This protein binds this small molecule.
Small molecule (SMILES): CC(C)c1c(C(=O)N[C@H](CO)c2ccccc2)nc(-c2ccc(F)cc2)n1CC[C@@H](O)C[C@@H](O)CC(=O)O

Sequence of chain 1.A:
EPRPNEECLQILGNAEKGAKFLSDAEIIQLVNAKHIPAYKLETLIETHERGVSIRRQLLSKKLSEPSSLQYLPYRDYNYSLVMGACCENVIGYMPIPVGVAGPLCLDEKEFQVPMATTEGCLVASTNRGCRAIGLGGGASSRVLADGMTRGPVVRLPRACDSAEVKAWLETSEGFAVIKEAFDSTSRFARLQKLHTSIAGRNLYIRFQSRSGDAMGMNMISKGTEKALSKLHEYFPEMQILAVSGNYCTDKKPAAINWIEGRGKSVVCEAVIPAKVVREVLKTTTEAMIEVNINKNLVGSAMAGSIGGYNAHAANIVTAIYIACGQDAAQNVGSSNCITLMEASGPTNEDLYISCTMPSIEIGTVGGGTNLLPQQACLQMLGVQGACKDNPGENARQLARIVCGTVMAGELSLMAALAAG

Sequence of chain 1.B:
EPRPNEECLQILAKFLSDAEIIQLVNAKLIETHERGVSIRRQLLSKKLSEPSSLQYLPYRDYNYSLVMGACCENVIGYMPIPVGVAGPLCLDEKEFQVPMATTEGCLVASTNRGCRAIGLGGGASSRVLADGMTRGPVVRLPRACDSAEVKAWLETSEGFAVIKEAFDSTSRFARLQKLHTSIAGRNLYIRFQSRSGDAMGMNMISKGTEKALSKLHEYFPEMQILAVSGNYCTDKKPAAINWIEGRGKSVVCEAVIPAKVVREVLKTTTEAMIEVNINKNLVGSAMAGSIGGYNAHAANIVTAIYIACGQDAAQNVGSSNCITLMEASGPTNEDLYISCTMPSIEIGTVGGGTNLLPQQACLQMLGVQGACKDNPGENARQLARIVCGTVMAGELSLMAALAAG

Binding-site contacts:
Ligand atom O6 contacts residue LYS301 of chain 1.A at 3.5 Å (salt-bridge).
Ligand atom C13 contacts residue SER131 of chain 1.A at 3.3 Å.
Ligand atom C26 contacts residue CYS127 of chain 1.A at 3.8 Å (hydrophobic).
Ligand atom O4 contacts residue GLU125 of chain 1.A at 2.8 Å (salt-bridge).
Ligand atom O7 contacts residue SER250 of chain 1.B at 3.3 Å (h-bond).
Ligand atom C36 contacts residue SER250 of chain 1.B at 3.3 Å.
Ligand atom C11 contacts residue ASP256 of chain 1.B at 3.6 Å.
Ligand atom O3 contacts residue ARG156 of chain 1.B at 3.0 Å (salt-bridge).
Ligand atom O6 contacts residue ASN252 of chain 1.B at 3.7 Å.
Ligand atom C13 contacts residue CYS127 of chain 1.A at 3.2 Å (hydrophobic).
Ligand atom O4 contacts residue ASN321 of chain 1.A at 3.0 Å (h-bond).
Ligand atom C29 contacts residue SER131 of chain 1.A at 3.7 Å.
Ligand atom C12 contacts residue HIS318 of chain 1.A at 3.8 Å.
Ligand atom O7 contacts residue LEU419 of chain 1.A at 3.8 Å.
Ligand atom C14 contacts residue ALA422 of chain 1.A at 3.7 Å (hydrophobic).
Ligand atom O2 contacts residue SER131 of chain 1.A at 2.8 Å (h-bond).
Ligand atom O6 contacts residue SER250 of chain 1.B at 2.6 Å (h-bond).
Ligand atom C20 contacts residue SER131 of chain 1.A at 3.6 Å.
Ligand atom C24 contacts residue VAL249 of chain 1.B at 3.6 Å (hydrophobic).
Ligand atom C36 contacts residue LYS301 of chain 1.A at 3.5 Å.
Ligand atom F1 contacts residue SER227 of chain 1.B at 2.8 Å.
Ligand atom O3 contacts residue ASP256 of chain 1.B at 2.8 Å (salt-bridge).
Ligand atom O6 contacts residue ARG156 of chain 1.B at 3.5 Å (salt-bridge).
Ligand atom C35 contacts residue LYS258 of chain 1.B at 3.7 Å.
Ligand atom F1 contacts residue VAL249 of chain 1.B at 3.4 Å.
Ligand atom C10 contacts residue ASP256 of chain 1.B at 3.5 Å.
Ligand atom O6 contacts residue LYS258 of chain 1.B at 3.0 Å (salt-bridge).
Ligand atom O7 contacts residue LYS301 of chain 1.A at 2.9 Å (salt-bridge).
Ligand atom N3 contacts residue LEU419 of chain 1.A at 3.5 Å.
Ligand atom C5 contacts residue LEU419 of chain 1.A at 3.8 Å (hydrophobic).
Ligand atom C30 contacts residue ARG156 of chain 1.B at 3.5 Å.
Ligand atom C35 contacts residue ALA317 of chain 1.A at 3.3 Å (hydrophobic).
Ligand atom C30 contacts residue SER227 of chain 1.B at 3.6 Å.
Ligand atom C2 contacts residue LEU419 of chain 1.A at 3.6 Å (hydrophobic).
Ligand atom F1 contacts residue ARG156 of chain 1.B at 3.2 Å.
Ligand atom C36 contacts residue LYS258 of chain 1.B at 3.4 Å.
Ligand atom O4 contacts residue LYS257 of chain 1.B at 3.2 Å (salt-bridge).
Ligand atom C29 contacts residue ALA130 of chain 1.A at 3.8 Å (hydrophobic).
Ligand atom C36 contacts residue ALA317 of chain 1.A at 3.5 Å (hydrophobic).
Ligand atom C23 contacts residue CYS127 of chain 1.A at 3.6 Å (hydrophobic).